Sequence of chain 1.D:
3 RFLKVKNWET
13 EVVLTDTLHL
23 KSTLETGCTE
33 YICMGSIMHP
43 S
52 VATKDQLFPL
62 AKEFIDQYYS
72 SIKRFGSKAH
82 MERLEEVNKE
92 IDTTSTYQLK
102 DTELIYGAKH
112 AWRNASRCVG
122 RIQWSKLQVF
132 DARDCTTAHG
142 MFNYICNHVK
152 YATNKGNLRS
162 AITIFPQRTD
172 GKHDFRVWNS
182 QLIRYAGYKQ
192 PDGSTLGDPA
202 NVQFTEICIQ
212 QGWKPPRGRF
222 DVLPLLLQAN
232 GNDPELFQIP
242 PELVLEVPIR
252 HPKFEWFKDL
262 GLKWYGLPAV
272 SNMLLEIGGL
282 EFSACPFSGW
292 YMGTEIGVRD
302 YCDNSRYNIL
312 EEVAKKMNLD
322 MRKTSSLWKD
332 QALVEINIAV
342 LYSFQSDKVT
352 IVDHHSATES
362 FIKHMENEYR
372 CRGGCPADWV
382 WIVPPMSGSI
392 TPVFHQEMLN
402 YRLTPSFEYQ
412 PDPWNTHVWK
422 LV

Binding-site contacts:
Ligand atom C08 contacts residue HEM1 of chain 1.U at 3.8 Å.
Ligand atom C09 contacts residue VAL271 of chain 1.D at 4.1 Å (hydrophobic).
Ligand atom C10 contacts residue GLN182 of chain 1.D at 3.9 Å.
Ligand atom C09 contacts residue GLU296 of chain 1.D at 3.8 Å.
Ligand atom C07 contacts residue HEM1 of chain 1.U at 3.5 Å.
Ligand atom N02 contacts residue PRO269 of chain 1.D at 3.7 Å.
Ligand atom N02 contacts residue TRP291 of chain 1.D at 2.8 Å (h-bond).
Ligand atom C03 contacts residue TRP291 of chain 1.D at 4.0 Å (hydrophobic).
Ligand atom C10 contacts residue VAL271 of chain 1.D at 3.7 Å (hydrophobic).
Ligand atom C04 contacts residue PRO269 of chain 1.D at 4.2 Å (hydrophobic).
Ligand atom C04 contacts residue HEM1 of chain 1.U at 3.9 Å.
Ligand atom N02 contacts residue HEM1 of chain 1.U at 3.5 Å.
Ligand atom C07 contacts residue PRO269 of chain 1.D at 4.1 Å (hydrophobic).
Ligand atom C06 contacts residue VAL271 of chain 1.D at 4.2 Å (hydrophobic).
Ligand atom C03 contacts residue PRO269 of chain 1.D at 3.7 Å (hydrophobic).
Ligand atom C02 contacts residue PRO269 of chain 1.D at 3.7 Å (hydrophobic).
Ligand atom N01 contacts residue PRO269 of chain 1.D at 4.1 Å.
Ligand atom C06 contacts residue GLU296 of chain 1.D at 3.7 Å.
Ligand atom N02 contacts residue TYR292 of chain 1.D at 3.8 Å.
Ligand atom C08 contacts residue VAL271 of chain 1.D at 3.6 Å (hydrophobic).
Ligand atom N01 contacts residue HEM1 of chain 1.U at 3.9 Å.
Ligand atom C12 contacts residue VAL271 of chain 1.D at 4.1 Å (hydrophobic).
Ligand atom C08 contacts residue GLU296 of chain 1.D at 3.9 Å.
Ligand atom C03 contacts residue HEM1 of chain 1.U at 3.4 Å.
Ligand atom N02 contacts residue MET293 of chain 1.D at 4.0 Å.
Ligand atom C07 contacts residue GLY290 of chain 1.D at 3.6 Å.
Ligand atom C06 contacts residue HEM1 of chain 1.U at 4.2 Å.
Ligand atom C07 contacts residue PHE288 of chain 1.D at 3.6 Å (hydrophobic).
Ligand atom C09 contacts residue HEM1 of chain 1.U at 4.1 Å.
Ligand atom N01 contacts residue GLU296 of chain 1.D at 2.7 Å (salt-bridge).
Ligand atom C07 contacts residue SER289 of chain 1.D at 3.8 Å.
Ligand atom C10 contacts residue HEM1 of chain 1.U at 3.9 Å.
Ligand atom C13 contacts residue HEM1 of chain 1.U at 3.2 Å.
Ligand atom C12 contacts residue HEM1 of chain 1.U at 3.1 Å.
Ligand atom N11 contacts residue HEM1 of chain 1.U at 2.8 Å (h-bond).
Ligand atom C02 contacts residue GLU296 of chain 1.D at 3.5 Å.
Ligand atom C05 contacts residue VAL271 of chain 1.D at 3.7 Å (hydrophobic).
Ligand atom C02 contacts residue HEM1 of chain 1.U at 3.6 Å.
Ligand atom N02 contacts residue GLU296 of chain 1.D at 2.7 Å (salt-bridge).
Ligand atom C02 contacts residue TRP291 of chain 1.D at 3.8 Å (hydrophobic).

This small molecule binds to this protein.
Small molecule (SMILES): Cc1cc(N)nc(CCCN(C)C)c1